Sequence of chain 1.L:
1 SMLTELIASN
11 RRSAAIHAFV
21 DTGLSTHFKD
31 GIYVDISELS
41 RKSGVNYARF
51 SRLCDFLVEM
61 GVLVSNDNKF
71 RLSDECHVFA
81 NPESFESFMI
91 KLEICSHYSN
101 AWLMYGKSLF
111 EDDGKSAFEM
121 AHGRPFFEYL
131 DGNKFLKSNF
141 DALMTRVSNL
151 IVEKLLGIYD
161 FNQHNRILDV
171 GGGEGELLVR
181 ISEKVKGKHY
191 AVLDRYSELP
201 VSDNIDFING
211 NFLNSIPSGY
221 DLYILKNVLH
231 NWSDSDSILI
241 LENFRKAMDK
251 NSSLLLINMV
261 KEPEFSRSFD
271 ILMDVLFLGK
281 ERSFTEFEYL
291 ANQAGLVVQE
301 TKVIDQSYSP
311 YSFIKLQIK

Binding-site contacts:
Ligand atom C3 contacts residue MET144 of chain 1.A at 3.7 Å (hydrophobic).
Ligand atom C17 contacts residue GLU93 of chain 1.A at 3.4 Å.
Ligand atom O19 contacts residue GLU93 of chain 1.A at 3.5 Å (salt-bridge).
Ligand atom O8 contacts residue MET144 of chain 1.A at 3.3 Å.
Ligand atom C17 contacts residue MET89 of chain 1.A at 3.6 Å (hydrophobic).
Ligand atom O7 contacts residue MET89 of chain 1.A at 3.2 Å (h-bond).
Ligand atom O17 contacts residue MET144 of chain 1.A at 3.6 Å (h-bond).
Ligand atom C13 contacts residue TYR98 of chain 1.A at 3.5 Å (hydrophobic).
Ligand atom C1 contacts residue ASN227 of chain 1.A at 4.0 Å.
Ligand atom C1 contacts residue TYR308 of chain 1.A at 3.9 Å (hydrophobic).
Ligand atom C11 contacts residue ARG11 of chain 1.L at 4.1 Å.
Ligand atom O18 contacts residue PHE140 of chain 1.A at 3.5 Å.
Ligand atom O17 contacts residue ASN227 of chain 1.A at 3.6 Å (h-bond).
Ligand atom C13 contacts residue LEU272 of chain 1.A at 3.7 Å (hydrophobic).
Ligand atom C26 contacts residue PHE269 of chain 1.A at 3.7 Å (hydrophobic).
Ligand atom C17 contacts residue TYR98 of chain 1.A at 3.5 Å (hydrophobic).
Ligand atom C1 contacts residue MET259 of chain 1.A at 4.2 Å (hydrophobic).
Ligand atom O19 contacts residue TYR98 of chain 1.A at 3.2 Å.
Ligand atom C12 contacts residue TYR98 of chain 1.A at 4.0 Å (hydrophobic).
Ligand atom C11 contacts residue MET89 of chain 1.A at 4.2 Å (hydrophobic).
Ligand atom C3 contacts residue PHE269 of chain 1.A at 4.0 Å (hydrophobic).
Ligand atom C4 contacts residue LEU143 of chain 1.A at 4.2 Å (hydrophobic).
Ligand atom C9 contacts residue PHE269 of chain 1.A at 4.0 Å (hydrophobic).
Ligand atom C21 contacts residue MET144 of chain 1.A at 3.5 Å (hydrophobic).
Ligand atom O19 contacts residue LEU272 of chain 1.A at 3.6 Å.
Ligand atom O18 contacts residue MET273 of chain 1.A at 4.0 Å.
Ligand atom C1 contacts residue VAL147 of chain 1.A at 4.1 Å (hydrophobic).
Ligand atom C17 contacts residue LEU92 of chain 1.A at 3.4 Å (hydrophobic).
Ligand atom C26 contacts residue ASN227 of chain 1.A at 3.7 Å.
Ligand atom C12 contacts residue LEU272 of chain 1.A at 3.5 Å (hydrophobic).
Ligand atom C26 contacts residue MET259 of chain 1.A at 3.4 Å (hydrophobic).
Ligand atom C21 contacts residue PHE269 of chain 1.A at 3.9 Å (hydrophobic).
Ligand atom O8 contacts residue PHE269 of chain 1.A at 4.2 Å.
Ligand atom O17 contacts residue HIS230 of chain 1.A at 4.2 Å.
Ligand atom C26 contacts residue HIS230 of chain 1.A at 2.9 Å.
Ligand atom C6 contacts residue TYR308 of chain 1.A at 3.5 Å (hydrophobic).
Ligand atom C2 contacts residue MET144 of chain 1.A at 3.8 Å (hydrophobic).
Ligand atom C11 contacts residue LEU272 of chain 1.A at 4.0 Å (hydrophobic).
Ligand atom C9 contacts residue MET144 of chain 1.A at 4.2 Å (hydrophobic).
Ligand atom C6 contacts residue VAL147 of chain 1.A at 3.8 Å (hydrophobic).

This protein binds this small molecule.
Small molecule (SMILES): COc1cc(O)c2c(c1)C(=O)c1cccc(OC)c1C2=O

Sequence of chain 1.A:
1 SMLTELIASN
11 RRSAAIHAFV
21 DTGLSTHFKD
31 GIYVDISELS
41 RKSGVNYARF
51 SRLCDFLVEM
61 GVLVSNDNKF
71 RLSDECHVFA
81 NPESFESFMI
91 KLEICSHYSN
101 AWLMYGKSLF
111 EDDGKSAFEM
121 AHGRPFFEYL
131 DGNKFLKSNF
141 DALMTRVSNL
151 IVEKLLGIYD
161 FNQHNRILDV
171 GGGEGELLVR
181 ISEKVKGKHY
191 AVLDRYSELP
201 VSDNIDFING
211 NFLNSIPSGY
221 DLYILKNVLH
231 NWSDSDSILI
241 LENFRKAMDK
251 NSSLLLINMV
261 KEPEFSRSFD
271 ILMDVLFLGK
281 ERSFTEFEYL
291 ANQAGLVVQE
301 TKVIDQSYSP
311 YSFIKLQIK